Sequence of chain 1.P:
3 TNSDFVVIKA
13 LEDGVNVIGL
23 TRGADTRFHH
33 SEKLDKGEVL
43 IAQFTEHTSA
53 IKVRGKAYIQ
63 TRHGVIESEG

The protein below binds the small molecule below.
Small molecule (SMILES): N[C@@H](Cc1c[nH]c2ccccc12)C(=O)O

Sequence of chain 1.O:
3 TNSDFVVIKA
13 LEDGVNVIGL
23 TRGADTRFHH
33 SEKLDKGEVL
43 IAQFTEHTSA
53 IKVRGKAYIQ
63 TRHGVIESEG

Binding-site contacts:
Ligand atom CB contacts residue SER51 of chain 1.P at 3.3 Å.
Ligand atom CD1 contacts residue ALA52 of chain 1.P at 4.0 Å (hydrophobic).
Ligand atom O contacts residue SER51 of chain 1.P at 2.8 Å (h-bond).
Ligand atom CA contacts residue GLY25 of chain 1.P at 3.5 Å.
Ligand atom CE3 contacts residue HIS31 of chain 1.O at 3.9 Å.
Ligand atom CZ2 contacts residue ILE53 of chain 1.O at 4.0 Å (hydrophobic).
Ligand atom CE2 contacts residue THR50 of chain 1.O at 4.0 Å.
Ligand atom OXT contacts residue HIS31 of chain 1.O at 4.0 Å.
Ligand atom CD1 contacts residue GLN45 of chain 1.O at 3.6 Å.
Ligand atom O contacts residue GLY25 of chain 1.P at 3.0 Å (h-bond).
Ligand atom C contacts residue GLY25 of chain 1.P at 3.4 Å.
Ligand atom CA contacts residue THR28 of chain 1.P at 3.1 Å.
Ligand atom CA contacts residue THR23 of chain 1.P at 3.7 Å.
Ligand atom NE1 contacts residue ALA44 of chain 1.O at 3.8 Å.
Ligand atom N contacts residue THR28 of chain 1.P at 2.8 Å (h-bond).
Ligand atom C contacts residue THR47 of chain 1.O at 3.6 Å.
Ligand atom OXT contacts residue THR50 of chain 1.O at 3.1 Å (h-bond).
Ligand atom OXT contacts residue THR47 of chain 1.O at 2.6 Å (h-bond).
Ligand atom N contacts residue ASP27 of chain 1.P at 2.9 Å (salt-bridge).
Ligand atom CG contacts residue SER51 of chain 1.P at 3.8 Å.
Ligand atom O contacts residue THR47 of chain 1.O at 3.6 Å.
Ligand atom CZ2 contacts residue THR50 of chain 1.O at 3.9 Å.
Ligand atom CZ3 contacts residue GLY21 of chain 1.O at 3.7 Å.
Ligand atom CA contacts residue SER51 of chain 1.P at 3.8 Å.
Ligand atom N contacts residue ARG24 of chain 1.P at 3.8 Å.
Ligand atom N contacts residue GLY25 of chain 1.P at 2.8 Å (h-bond).
Ligand atom CD1 contacts residue SER51 of chain 1.P at 3.4 Å.
Ligand atom CE2 contacts residue GLN45 of chain 1.O at 3.9 Å.
Ligand atom CD2 contacts residue THR50 of chain 1.O at 4.0 Å.
Ligand atom CE2 contacts residue ALA44 of chain 1.O at 4.0 Å (hydrophobic).
Ligand atom CH2 contacts residue GLY21 of chain 1.O at 3.5 Å.
Ligand atom O contacts residue ARG24 of chain 1.P at 3.5 Å.
Ligand atom CZ2 contacts residue ALA44 of chain 1.O at 4.0 Å (hydrophobic).
Ligand atom CB contacts residue THR28 of chain 1.P at 3.4 Å.
Ligand atom C contacts residue SER51 of chain 1.P at 3.5 Å.
Ligand atom N contacts residue THR23 of chain 1.P at 2.7 Å (h-bond).
Ligand atom CB contacts residue THR23 of chain 1.P at 3.7 Å.
Ligand atom NE1 contacts residue GLN45 of chain 1.O at 2.8 Å (h-bond).
Ligand atom CD1 contacts residue THR47 of chain 1.O at 3.8 Å.
Ligand atom OXT contacts residue HIS49 of chain 1.O at 3.9 Å.